Binding-site contacts:
Ligand atom C2 contacts residue VAL37 of chain 1.D at 4.1 Å (hydrophobic).
Ligand atom O6 contacts residue GLN68 of chain 1.D at 2.1 Å (h-bond).
Ligand atom O2 contacts residue GLN170 of chain 1.D at 3.0 Å (h-bond).
Ligand atom C2 contacts residue GLN170 of chain 1.D at 3.4 Å.
Ligand atom N2 contacts residue LEU39 of chain 1.D at 4.0 Å.
Ligand atom O3 contacts residue LEU35 of chain 1.D at 3.3 Å.
Ligand atom O2 contacts residue GLN170 of chain 1.D at 3.3 Å (h-bond).
Ligand atom C3 contacts residue LEU35 of chain 1.D at 4.3 Å (hydrophobic).
Ligand atom C3 contacts residue VAL37 of chain 1.D at 4.1 Å (hydrophobic).
Ligand atom C6 contacts residue TYR15 of chain 1.D at 4.0 Å (hydrophobic).
Ligand atom O4 contacts residue VAL37 of chain 1.D at 4.0 Å.
Ligand atom N2 contacts residue ASN70 of chain 1.D at 4.0 Å.
Ligand atom C4 contacts residue GLN170 of chain 1.D at 4.0 Å.
Ligand atom O3 contacts residue GLN170 of chain 1.D at 3.3 Å (h-bond).
Ligand atom C2 contacts residue ASN70 of chain 1.D at 3.9 Å.
Ligand atom C6 contacts residue THR74 of chain 1.D at 4.2 Å.
Ligand atom C6 contacts residue GLN68 of chain 1.D at 2.9 Å.
Ligand atom C7 contacts residue LEU35 of chain 1.D at 4.2 Å (hydrophobic).
Ligand atom O7 contacts residue THR74 of chain 1.D at 3.6 Å.
Ligand atom O5 contacts residue GLN68 of chain 1.D at 4.1 Å.
Ligand atom O3 contacts residue GLN170 of chain 1.D at 3.8 Å.
Ligand atom C7 contacts residue THR74 of chain 1.D at 4.3 Å.
Ligand atom O6 contacts residue TYR15 of chain 1.D at 3.0 Å (h-bond).
Ligand atom C8 contacts residue GLN68 of chain 1.D at 4.0 Å.
Ligand atom C5 contacts residue THR72 of chain 1.D at 3.7 Å.
Ligand atom O6 contacts residue ASN70 of chain 1.D at 4.2 Å.
Ligand atom C1 contacts residue TYR15 of chain 1.D at 4.3 Å (hydrophobic).
Ligand atom O5 contacts residue ASN70 of chain 1.D at 3.3 Å (h-bond).
Ligand atom O4 contacts residue TYR15 of chain 1.D at 4.2 Å.
Ligand atom C3 contacts residue GLN170 of chain 1.D at 3.9 Å.
Ligand atom O5 contacts residue THR72 of chain 1.D at 3.5 Å (h-bond).
Ligand atom C5 contacts residue GLN68 of chain 1.D at 4.0 Å.
Ligand atom C7 contacts residue LEU39 of chain 1.D at 4.2 Å (hydrophobic).
Ligand atom C8 contacts residue LEU39 of chain 1.D at 3.2 Å (hydrophobic).
Ligand atom C3 contacts residue TYR15 of chain 1.D at 3.9 Å (hydrophobic).
Ligand atom C1 contacts residue ASN70 of chain 1.D at 2.8 Å.
Ligand atom O6 contacts residue THR72 of chain 1.D at 4.2 Å.
Ligand atom O7 contacts residue LEU35 of chain 1.D at 3.0 Å.
Ligand atom C1 contacts residue THR72 of chain 1.D at 3.2 Å.
Ligand atom C5 contacts residue TYR15 of chain 1.D at 4.3 Å (hydrophobic).

Sequence of chain 1.D:
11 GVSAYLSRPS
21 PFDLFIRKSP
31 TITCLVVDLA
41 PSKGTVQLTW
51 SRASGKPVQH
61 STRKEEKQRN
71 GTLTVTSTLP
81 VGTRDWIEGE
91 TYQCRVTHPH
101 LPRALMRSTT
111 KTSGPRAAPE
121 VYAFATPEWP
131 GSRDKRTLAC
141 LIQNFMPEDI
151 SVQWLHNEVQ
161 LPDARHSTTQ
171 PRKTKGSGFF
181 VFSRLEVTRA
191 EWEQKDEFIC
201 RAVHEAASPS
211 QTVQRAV

The protein below binds the small molecule below.
Small molecule (SMILES): CC(=O)N[C@H]1[C@H](O[C@H]2[C@H](O)[C@@H](NC(C)=O)CO[C@@H]2CO)O[C@H](CO)[C@@H](O[C@@H]2O[C@H](CO[C@H]3O[C@H](CO)[C@@H](O)[C@H](O)[C@@H]3O)[C@@H](O)[C@H](O[C@H]3O[C@H](CO)[C@@H](O)[C@H](O)[C@@H]3O)[C@@H]2O)[C@@H]1O